Binding-site contacts:
Ligand atom C2 contacts residue ASN285 of chain 1.A at 2.5 Å.
Ligand atom C4 contacts residue ASN285 of chain 1.A at 4.2 Å.
Ligand atom C8 contacts residue ASN285 of chain 1.A at 4.4 Å.
Ligand atom C8 contacts residue VAL297 of chain 1.A at 4.1 Å (hydrophobic).
Ligand atom O7 contacts residue ASN285 of chain 1.A at 3.4 Å (h-bond).
Ligand atom C7 contacts residue VAL297 of chain 1.A at 4.4 Å (hydrophobic).
Ligand atom C3 contacts residue ASN285 of chain 1.A at 3.8 Å.
Ligand atom C1 contacts residue ASN285 of chain 1.A at 1.4 Å.
Ligand atom N2 contacts residue ASN285 of chain 1.A at 2.9 Å (h-bond).
Ligand atom O5 contacts residue ASN285 of chain 1.A at 2.4 Å (h-bond).
Ligand atom O5 contacts residue PRO284 of chain 1.A at 4.4 Å.
Ligand atom N2 contacts residue VAL297 of chain 1.A at 3.8 Å.
Ligand atom C5 contacts residue ASN285 of chain 1.A at 3.6 Å.
Ligand atom C7 contacts residue ASN285 of chain 1.A at 3.3 Å.

This protein binds this small molecule.
Small molecule (SMILES): CC(=O)N[C@H]1[C@H](O[C@H]2[C@H](O)[C@@H](NC(C)=O)CO[C@@H]2CO)O[C@H](CO)[C@@H](O[C@@H]2O[C@H](CO)[C@@H](O)[C@H](O)[C@@H]2O)[C@@H]1O

Sequence of chain 1.A:
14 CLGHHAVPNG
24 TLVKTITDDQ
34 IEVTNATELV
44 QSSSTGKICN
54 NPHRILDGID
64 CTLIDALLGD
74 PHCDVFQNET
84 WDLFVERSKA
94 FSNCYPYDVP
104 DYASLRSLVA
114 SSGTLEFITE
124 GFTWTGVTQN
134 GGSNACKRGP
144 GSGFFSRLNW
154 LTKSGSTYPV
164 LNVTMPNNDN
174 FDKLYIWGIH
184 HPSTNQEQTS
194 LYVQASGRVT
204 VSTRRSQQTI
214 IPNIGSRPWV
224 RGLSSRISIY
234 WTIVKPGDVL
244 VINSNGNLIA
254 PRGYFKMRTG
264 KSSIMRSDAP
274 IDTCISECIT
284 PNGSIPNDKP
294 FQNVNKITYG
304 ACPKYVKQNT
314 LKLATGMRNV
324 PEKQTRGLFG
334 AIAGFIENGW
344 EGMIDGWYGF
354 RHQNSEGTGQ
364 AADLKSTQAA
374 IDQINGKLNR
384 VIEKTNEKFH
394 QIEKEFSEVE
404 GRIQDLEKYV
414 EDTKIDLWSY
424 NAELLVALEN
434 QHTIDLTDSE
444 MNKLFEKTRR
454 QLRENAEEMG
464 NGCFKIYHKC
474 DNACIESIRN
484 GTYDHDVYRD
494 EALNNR